The protein below binds the small molecule below.
Small molecule (SMILES): O=C(O)[C@@H]1CCN1

Binding-site contacts:
Ligand atom C26 contacts residue TRP20 of chain 1.A at 3.5 Å (hydrophobic).
Ligand atom C contacts residue ASP12 of chain 1.A at 4.0 Å.
Ligand atom C contacts residue TYR14 of chain 1.A at 4.1 Å (hydrophobic).
Ligand atom C contacts residue LYS152 of chain 1.A at 4.4 Å.
Ligand atom C contacts residue ASN122 of chain 1.A at 3.8 Å.
Ligand atom O contacts residue ASN122 of chain 1.A at 2.8 Å (h-bond).
Ligand atom C27 contacts residue TYR14 of chain 1.A at 4.4 Å (hydrophobic).
Ligand atom OXT contacts residue TYR14 of chain 1.A at 4.1 Å.
Ligand atom O contacts residue LYS152 of chain 1.A at 3.8 Å.
Ligand atom CA contacts residue LYS152 of chain 1.A at 4.3 Å.
Ligand atom O contacts residue ILE123 of chain 1.A at 4.1 Å.
Ligand atom C27 contacts residue ASP12 of chain 1.A at 3.8 Å.
Ligand atom CA contacts residue TYR14 of chain 1.A at 3.3 Å (hydrophobic).
Ligand atom C27 contacts residue ASN122 of chain 1.A at 4.4 Å.
Ligand atom OXT contacts residue ASN122 of chain 1.A at 3.7 Å.
Ligand atom C26 contacts residue TYR14 of chain 1.A at 4.0 Å (hydrophobic).
Ligand atom N contacts residue ASP12 of chain 1.A at 4.5 Å.
Ligand atom N contacts residue TRP20 of chain 1.A at 3.2 Å.
Ligand atom O contacts residue SER121 of chain 1.A at 3.8 Å.
Ligand atom OXT contacts residue TRP20 of chain 1.A at 4.3 Å.
Ligand atom N contacts residue TYR14 of chain 1.A at 3.0 Å (h-bond).
Ligand atom CA contacts residue ASP12 of chain 1.A at 3.3 Å.
Ligand atom C27 contacts residue LYS152 of chain 1.A at 3.9 Å.
Ligand atom OXT contacts residue ILE123 of chain 1.A at 3.8 Å.
Ligand atom C26 contacts residue HIS184 of chain 1.A at 3.5 Å.
Ligand atom C27 contacts residue HIS184 of chain 1.A at 3.6 Å.
Ligand atom O contacts residue ASP12 of chain 1.A at 3.8 Å.
Ligand atom O contacts residue TYR14 of chain 1.A at 4.5 Å.

Sequence of chain 1.A:
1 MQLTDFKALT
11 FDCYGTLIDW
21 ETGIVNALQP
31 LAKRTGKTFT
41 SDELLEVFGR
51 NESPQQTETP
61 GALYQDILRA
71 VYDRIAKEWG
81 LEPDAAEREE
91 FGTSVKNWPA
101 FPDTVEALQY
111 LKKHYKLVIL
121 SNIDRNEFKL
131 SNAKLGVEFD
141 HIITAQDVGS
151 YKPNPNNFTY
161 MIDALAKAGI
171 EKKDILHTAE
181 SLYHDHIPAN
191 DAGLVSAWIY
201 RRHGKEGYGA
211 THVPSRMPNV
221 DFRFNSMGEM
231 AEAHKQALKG